A small-molecule ligand and the protein it binds are described below.
Small molecule (SMILES): OC[C@H]1O[C@](O)(CO)[C@@H](O)[C@@H]1O

Sequence of chain 1.C:
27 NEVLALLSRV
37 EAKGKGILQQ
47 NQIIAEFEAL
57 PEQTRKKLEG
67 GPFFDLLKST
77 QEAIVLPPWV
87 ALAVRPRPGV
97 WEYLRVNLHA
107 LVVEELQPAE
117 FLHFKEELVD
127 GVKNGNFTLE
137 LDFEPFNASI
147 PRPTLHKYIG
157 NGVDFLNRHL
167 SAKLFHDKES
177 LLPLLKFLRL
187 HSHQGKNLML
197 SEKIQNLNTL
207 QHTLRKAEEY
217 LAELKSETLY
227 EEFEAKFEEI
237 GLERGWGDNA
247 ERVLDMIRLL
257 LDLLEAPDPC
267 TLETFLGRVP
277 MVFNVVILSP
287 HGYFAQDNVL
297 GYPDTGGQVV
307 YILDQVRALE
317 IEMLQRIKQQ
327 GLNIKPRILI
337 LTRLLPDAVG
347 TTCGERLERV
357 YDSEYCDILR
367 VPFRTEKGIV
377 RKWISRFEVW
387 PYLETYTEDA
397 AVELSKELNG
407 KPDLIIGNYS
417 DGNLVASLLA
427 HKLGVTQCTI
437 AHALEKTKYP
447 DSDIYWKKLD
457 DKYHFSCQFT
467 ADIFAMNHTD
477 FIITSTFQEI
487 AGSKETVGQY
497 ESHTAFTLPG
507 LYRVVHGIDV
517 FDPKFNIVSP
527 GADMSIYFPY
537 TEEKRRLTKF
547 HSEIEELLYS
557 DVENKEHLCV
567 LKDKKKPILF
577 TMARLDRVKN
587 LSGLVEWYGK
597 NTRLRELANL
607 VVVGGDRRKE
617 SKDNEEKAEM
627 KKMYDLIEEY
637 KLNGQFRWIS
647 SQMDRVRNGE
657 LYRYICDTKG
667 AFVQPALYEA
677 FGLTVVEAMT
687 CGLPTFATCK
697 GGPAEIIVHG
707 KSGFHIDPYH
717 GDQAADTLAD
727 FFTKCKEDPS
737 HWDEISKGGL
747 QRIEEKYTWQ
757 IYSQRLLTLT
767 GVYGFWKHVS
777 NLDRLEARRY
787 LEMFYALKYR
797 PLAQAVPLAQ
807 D

Binding-site contacts:
Ligand atom O4 contacts residue ASP300 of chain 1.C at 3.9 Å.
Ligand atom O5 contacts residue UDP1 of chain 1.Y at 3.6 Å.
Ligand atom C2 contacts residue GLN304 of chain 1.C at 3.6 Å.
Ligand atom O3 contacts residue GLN304 of chain 1.C at 2.5 Å (h-bond).
Ligand atom C1 contacts residue GLN304 of chain 1.C at 3.2 Å.
Ligand atom C5 contacts residue ARG382 of chain 1.C at 4.2 Å.
Ligand atom C3 contacts residue HIS287 of chain 1.C at 3.8 Å.
Ligand atom O1 contacts residue ARG580 of chain 1.C at 3.7 Å.
Ligand atom O6 contacts residue GLU441 of chain 1.C at 3.4 Å (salt-bridge).
Ligand atom O6 contacts residue LYS444 of chain 1.C at 3.2 Å (salt-bridge).
Ligand atom O3 contacts residue HIS438 of chain 1.C at 3.7 Å.
Ligand atom O5 contacts residue ARG580 of chain 1.C at 3.5 Å (salt-bridge).
Ligand atom O4 contacts residue ARG382 of chain 1.C at 3.2 Å.
Ligand atom C6 contacts residue ARG580 of chain 1.C at 3.7 Å.
Ligand atom O6 contacts residue ALA439 of chain 1.C at 3.8 Å.
Ligand atom O4 contacts residue HIS287 of chain 1.C at 3.0 Å (h-bond).
Ligand atom O6 contacts residue TYR415 of chain 1.C at 3.9 Å.
Ligand atom C4 contacts residue GLN304 of chain 1.C at 4.2 Å.
Ligand atom C1 contacts residue ASP300 of chain 1.C at 3.8 Å.
Ligand atom C4 contacts residue HIS287 of chain 1.C at 3.9 Å.
Ligand atom C4 contacts residue ARG382 of chain 1.C at 4.0 Å.
Ligand atom C1 contacts residue GLY302 of chain 1.C at 3.7 Å.
Ligand atom C1 contacts residue GLY303 of chain 1.C at 4.1 Å.
Ligand atom O6 contacts residue ARG382 of chain 1.C at 3.6 Å.
Ligand atom C5 contacts residue ARG580 of chain 1.C at 3.7 Å.
Ligand atom C3 contacts residue GLN304 of chain 1.C at 3.0 Å.
Ligand atom C6 contacts residue UDP1 of chain 1.Y at 3.9 Å.
Ligand atom O2 contacts residue GLN304 of chain 1.C at 3.2 Å (h-bond).
Ligand atom O1 contacts residue GLY302 of chain 1.C at 2.5 Å.
Ligand atom O1 contacts residue THR301 of chain 1.C at 3.4 Å.
Ligand atom O3 contacts residue TYR415 of chain 1.C at 3.7 Å.
Ligand atom O1 contacts residue GLY303 of chain 1.C at 3.1 Å (h-bond).
Ligand atom O1 contacts residue ASP300 of chain 1.C at 4.1 Å.
Ligand atom O1 contacts residue UDP1 of chain 1.Y at 3.5 Å (h-bond).
Ligand atom C6 contacts residue LYS444 of chain 1.C at 4.0 Å.
Ligand atom C4 contacts residue TYR415 of chain 1.C at 4.2 Å (hydrophobic).
Ligand atom C2 contacts residue UDP1 of chain 1.Y at 3.9 Å.
Ligand atom O1 contacts residue GLN304 of chain 1.C at 3.6 Å (h-bond).
Ligand atom O2 contacts residue UDP1 of chain 1.Y at 3.0 Å (h-bond).
Ligand atom O2 contacts residue GLY303 of chain 1.C at 4.2 Å.